The protein below binds the small molecule below.
Small molecule (SMILES): CC(=O)N[C@@H]1[C@@H](O)[C@H](O)[C@@H](CO)O[C@H]1O

Sequence of chain 1.A:
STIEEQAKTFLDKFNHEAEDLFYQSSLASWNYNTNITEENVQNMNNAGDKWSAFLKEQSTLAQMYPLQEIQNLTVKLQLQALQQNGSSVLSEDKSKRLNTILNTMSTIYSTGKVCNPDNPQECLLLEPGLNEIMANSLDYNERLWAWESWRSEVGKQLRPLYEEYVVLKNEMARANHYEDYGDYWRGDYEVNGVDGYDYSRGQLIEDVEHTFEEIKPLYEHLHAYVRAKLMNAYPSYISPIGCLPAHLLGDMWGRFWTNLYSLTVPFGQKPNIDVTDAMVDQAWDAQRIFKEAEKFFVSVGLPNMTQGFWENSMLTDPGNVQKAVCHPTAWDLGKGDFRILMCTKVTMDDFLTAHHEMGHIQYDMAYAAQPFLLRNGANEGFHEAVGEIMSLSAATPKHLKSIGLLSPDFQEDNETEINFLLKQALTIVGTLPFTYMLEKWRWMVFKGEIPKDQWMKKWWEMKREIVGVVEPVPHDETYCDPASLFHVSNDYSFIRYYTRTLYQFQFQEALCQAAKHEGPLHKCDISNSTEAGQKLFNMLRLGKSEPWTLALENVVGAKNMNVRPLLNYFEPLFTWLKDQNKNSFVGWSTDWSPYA

Binding-site contacts:
Ligand atom C7 contacts residue ASN304 of chain 1.A at 3.0 Å.
Ligand atom N2 contacts residue ASN304 of chain 1.A at 3.0 Å (h-bond).
Ligand atom O7 contacts residue ASN304 of chain 1.A at 2.5 Å (h-bond).
Ligand atom O7 contacts residue GLU294 of chain 1.A at 4.1 Å.
Ligand atom C4 contacts residue ASN304 of chain 1.A at 4.3 Å.
Ligand atom C2 contacts residue ASN304 of chain 1.A at 2.5 Å.
Ligand atom C1 contacts residue ASN304 of chain 1.A at 1.4 Å.
Ligand atom O6 contacts residue ASN304 of chain 1.A at 4.2 Å.
Ligand atom C8 contacts residue ASN304 of chain 1.A at 4.3 Å.
Ligand atom C3 contacts residue ASN304 of chain 1.A at 3.8 Å.
Ligand atom O5 contacts residue ASN304 of chain 1.A at 2.4 Å (h-bond).
Ligand atom C5 contacts residue ASN304 of chain 1.A at 3.7 Å.